Sequence of chain 1.B:
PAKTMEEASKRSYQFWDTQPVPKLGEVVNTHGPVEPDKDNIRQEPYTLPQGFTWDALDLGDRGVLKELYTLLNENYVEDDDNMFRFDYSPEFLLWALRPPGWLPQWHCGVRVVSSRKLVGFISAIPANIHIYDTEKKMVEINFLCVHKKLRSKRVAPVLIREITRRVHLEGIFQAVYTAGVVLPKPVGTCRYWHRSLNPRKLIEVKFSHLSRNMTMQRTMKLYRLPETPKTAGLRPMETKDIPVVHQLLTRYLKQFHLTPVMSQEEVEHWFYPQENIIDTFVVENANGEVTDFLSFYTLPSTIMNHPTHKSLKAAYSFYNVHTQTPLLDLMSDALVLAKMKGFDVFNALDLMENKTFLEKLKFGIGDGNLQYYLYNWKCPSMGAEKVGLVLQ

Binding-site contacts:
Ligand atom NZ contacts residue ASP89 of chain 1.B at 2.6 Å (salt-bridge).
Ligand atom CZ contacts residue SER311 of chain 1.B at 3.2 Å.
Ligand atom CE contacts residue ASP91 of chain 1.B at 3.1 Å.
Ligand atom CH3 contacts residue TYR326 of chain 1.B at 3.2 Å (hydrophobic).
Ligand atom N contacts residue HIS204 of chain 1.B at 3.2 Å (h-bond).
Ligand atom N contacts residue ASP377 of chain 1.B at 3.1 Å (salt-bridge).
Ligand atom CG contacts residue MYA1 of chain 1.F at 3.3 Å.
Ligand atom CA contacts residue GLN402 of chain 1.B at 3.3 Å.
Ligand atom CD2 contacts residue PHE96 of chain 1.B at 3.3 Å (hydrophobic).
Ligand atom N contacts residue VAL87 of chain 1.B at 3.4 Å.
Ligand atom CH3 contacts residue LEU309 of chain 1.B at 3.4 Å (hydrophobic).
Ligand atom O contacts residue GLY376 of chain 1.B at 3.4 Å.
Ligand atom CE2 contacts residue SER311 of chain 1.B at 3.1 Å.
Ligand atom CH3 contacts residue TYR307 of chain 1.B at 3.1 Å (hydrophobic).
Ligand atom O contacts residue GLN402 of chain 1.B at 2.7 Å (h-bond).
Ligand atom N contacts residue TYR202 of chain 1.B at 3.0 Å (h-bond).
Ligand atom OG contacts residue ASP377 of chain 1.B at 2.7 Å (salt-bridge).
Ligand atom CE contacts residue ASP89 of chain 1.B at 3.1 Å.
Ligand atom NZ contacts residue ASP377 of chain 1.B at 3.1 Å (salt-bridge).
Ligand atom CA contacts residue HIS204 of chain 1.B at 3.3 Å.
Ligand atom CB contacts residue ASP377 of chain 1.B at 3.4 Å.
Ligand atom O contacts residue HIS204 of chain 1.B at 3.2 Å.
Ligand atom N contacts residue ILE375 of chain 1.B at 3.3 Å (h-bond).
Ligand atom CZ contacts residue PHE94 of chain 1.B at 3.3 Å (hydrophobic).
Ligand atom NE contacts residue LEU401 of chain 1.B at 3.3 Å.
Ligand atom O contacts residue ASP377 of chain 1.B at 3.1 Å (salt-bridge).
Ligand atom CD contacts residue THR188 of chain 1.B at 3.3 Å.
Ligand atom CB contacts residue THR188 of chain 1.B at 3.1 Å.
Ligand atom OG contacts residue HIS204 of chain 1.B at 3.1 Å (h-bond).
Ligand atom CD contacts residue PHE217 of chain 1.B at 3.1 Å (hydrophobic).
Ligand atom CD contacts residue ASN152 of chain 1.B at 3.0 Å.
Ligand atom OG contacts residue ASN379 of chain 1.B at 3.2 Å (h-bond).
Ligand atom N contacts residue TYR307 of chain 1.B at 3.3 Å (h-bond).
Ligand atom O contacts residue TYR98 of chain 1.B at 2.6 Å (h-bond).
Ligand atom CG contacts residue THR188 of chain 1.B at 3.1 Å.
Ligand atom NE contacts residue THR188 of chain 1.B at 2.6 Å (h-bond).
Ligand atom C contacts residue GLN402 of chain 1.B at 3.2 Å.
Ligand atom C contacts residue HIS204 of chain 1.B at 3.4 Å.
Ligand atom NZ contacts residue ASP91 of chain 1.B at 3.1 Å.
Ligand atom C contacts residue TYR307 of chain 1.B at 3.4 Å (hydrophobic).

A protein and the small-molecule ligand that binds it are described below.
Small molecule (SMILES): CC(=O)NCC(=O)N[C@@H](CCCN)C(=O)N[C@@H](CO)C(=O)N[C@@H](Cc1ccccc1)C(=O)N[C@@H](CO)C(=O)N[C@@H](CCCCN)C(=O)N1CCC[C@H]1C(=O)N[C@@H](C)C(=O)O